Sequence of chain 1.C:
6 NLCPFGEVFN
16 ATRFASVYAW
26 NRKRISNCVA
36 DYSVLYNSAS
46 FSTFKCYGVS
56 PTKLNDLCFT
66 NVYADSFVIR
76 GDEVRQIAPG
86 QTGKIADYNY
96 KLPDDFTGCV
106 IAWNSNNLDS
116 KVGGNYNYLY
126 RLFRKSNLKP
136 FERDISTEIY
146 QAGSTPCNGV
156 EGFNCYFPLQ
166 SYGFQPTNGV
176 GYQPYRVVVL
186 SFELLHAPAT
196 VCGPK

Binding-site contacts:
Ligand atom C5 contacts residue ASN15 of chain 1.C at 3.7 Å.
Ligand atom C2 contacts residue ASN15 of chain 1.C at 2.6 Å.
Ligand atom N2 contacts residue ASN15 of chain 1.C at 3.1 Å (h-bond).
Ligand atom C8 contacts residue GLY11 of chain 1.C at 3.9 Å.
Ligand atom C7 contacts residue VAL39 of chain 1.C at 3.7 Å (hydrophobic).
Ligand atom C1 contacts residue ASN15 of chain 1.C at 1.5 Å.
Ligand atom O7 contacts residue PHE10 of chain 1.C at 4.3 Å.
Ligand atom O7 contacts residue VAL39 of chain 1.C at 3.6 Å.
Ligand atom N2 contacts residue VAL39 of chain 1.C at 4.2 Å.
Ligand atom C8 contacts residue VAL39 of chain 1.C at 4.1 Å (hydrophobic).
Ligand atom C3 contacts residue ASN15 of chain 1.C at 3.9 Å.
Ligand atom C4 contacts residue ASN15 of chain 1.C at 4.3 Å.
Ligand atom O3 contacts residue VAL39 of chain 1.C at 3.5 Å.
Ligand atom C7 contacts residue ASN15 of chain 1.C at 3.9 Å.
Ligand atom O7 contacts residue GLY11 of chain 1.C at 4.1 Å.
Ligand atom C8 contacts residue ASN15 of chain 1.C at 4.2 Å.
Ligand atom C7 contacts residue GLY11 of chain 1.C at 4.0 Å.
Ligand atom O7 contacts residue PHE14 of chain 1.C at 4.3 Å.
Ligand atom O5 contacts residue ASN15 of chain 1.C at 2.4 Å (h-bond).

The small molecule below binds the protein below.
Small molecule (SMILES): CC(=O)N[C@@H]1[C@@H](O)[C@H](O)[C@@H](CO)O[C@H]1O